Sequence of chain 1.A:
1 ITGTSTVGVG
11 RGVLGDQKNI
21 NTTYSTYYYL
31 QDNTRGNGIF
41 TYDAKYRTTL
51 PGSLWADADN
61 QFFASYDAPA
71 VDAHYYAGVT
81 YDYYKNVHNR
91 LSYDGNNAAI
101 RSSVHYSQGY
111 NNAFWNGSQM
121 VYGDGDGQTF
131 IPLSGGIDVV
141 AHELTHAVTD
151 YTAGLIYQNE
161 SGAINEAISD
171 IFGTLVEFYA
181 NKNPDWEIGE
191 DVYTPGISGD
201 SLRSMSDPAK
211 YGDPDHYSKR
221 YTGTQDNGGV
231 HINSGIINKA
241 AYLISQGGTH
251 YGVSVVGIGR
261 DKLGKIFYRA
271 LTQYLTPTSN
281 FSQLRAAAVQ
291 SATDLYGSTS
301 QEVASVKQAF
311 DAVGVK

Binding-site contacts:
Ligand atom CD contacts residue LEU202 of chain 1.A at 4.0 Å (hydrophobic).
Ligand atom CB contacts residue ASN112 of chain 1.A at 4.4 Å.
Ligand atom O contacts residue ASN112 of chain 1.A at 3.0 Å (h-bond).
Ligand atom CG contacts residue ASN112 of chain 1.A at 3.4 Å.
Ligand atom OXT contacts residue HIS231 of chain 1.A at 3.6 Å.
Ligand atom OXT contacts residue ASN112 of chain 1.A at 4.5 Å.
Ligand atom O contacts residue VAL1 of chain 1.G at 3.9 Å.
Ligand atom N contacts residue HIS231 of chain 1.A at 3.9 Å.
Ligand atom CD contacts residue ASN112 of chain 1.A at 4.4 Å.
Ligand atom C contacts residue ASN112 of chain 1.A at 3.7 Å.
Ligand atom CA contacts residue ARG203 of chain 1.A at 4.2 Å.
Ligand atom CB contacts residue LEU202 of chain 1.A at 3.7 Å (hydrophobic).
Ligand atom C contacts residue VAL1 of chain 1.G at 3.6 Å (hydrophobic).
Ligand atom N contacts residue VAL1 of chain 1.G at 1.3 Å.
Ligand atom CD contacts residue PHE130 of chain 1.A at 3.6 Å (hydrophobic).
Ligand atom CB contacts residue VAL1 of chain 1.G at 3.3 Å (hydrophobic).
Ligand atom CD contacts residue ASN111 of chain 1.A at 3.9 Å.
Ligand atom CG contacts residue ASN111 of chain 1.A at 4.2 Å.
Ligand atom NZ contacts residue LEU202 of chain 1.A at 3.9 Å.
Ligand atom NZ contacts residue PHE130 of chain 1.A at 4.3 Å.
Ligand atom CE contacts residue LEU202 of chain 1.A at 3.9 Å (hydrophobic).
Ligand atom CG contacts residue VAL1 of chain 1.G at 4.0 Å (hydrophobic).
Ligand atom CA contacts residue VAL1 of chain 1.G at 2.4 Å (hydrophobic).
Ligand atom O contacts residue HIS231 of chain 1.A at 3.8 Å.
Ligand atom N contacts residue ASN112 of chain 1.A at 3.3 Å (h-bond).
Ligand atom CA contacts residue HIS231 of chain 1.A at 3.7 Å.
Ligand atom CA contacts residue ASN112 of chain 1.A at 4.2 Å.
Ligand atom C contacts residue HIS231 of chain 1.A at 3.6 Å.
Ligand atom CG contacts residue LEU202 of chain 1.A at 4.3 Å (hydrophobic).
Ligand atom CB contacts residue ARG203 of chain 1.A at 4.4 Å.

The small molecule below binds the protein below.
Small molecule (SMILES): N[C@@H](CCCC[NH3+])C(=O)O